Binding-site contacts:
Ligand atom C contacts residue ARG35 of chain 27.D at 3.6 Å.
Ligand atom CB contacts residue ASP243 of chain 27.D at 4.3 Å.
Ligand atom C contacts residue ASP243 of chain 27.D at 3.8 Å.
Ligand atom O contacts residue ASP243 of chain 27.D at 4.1 Å.
Ligand atom CG2 contacts residue ASP243 of chain 27.D at 3.3 Å.
Ligand atom CB contacts residue ARG29 of chain 27.D at 4.1 Å.
Ligand atom O contacts residue ARG35 of chain 27.D at 3.4 Å (salt-bridge).
Ligand atom CA contacts residue ASP243 of chain 27.D at 4.4 Å.
Ligand atom OG contacts residue ILE25 of chain 27.D at 4.0 Å.
Ligand atom CA contacts residue ASP243 of chain 27.D at 3.3 Å.
Ligand atom O contacts residue ARG36 of chain 27.D at 3.6 Å (salt-bridge).
Ligand atom CG2 contacts residue PRO43 of chain 27.D at 3.9 Å (hydrophobic).
Ligand atom CG contacts residue LEU40 of chain 27.D at 4.4 Å (hydrophobic).
Ligand atom CB contacts residue PRO43 of chain 27.D at 3.8 Å (hydrophobic).
Ligand atom O contacts residue ARG29 of chain 27.D at 3.8 Å.
Ligand atom CG2 contacts residue LEU40 of chain 27.D at 4.2 Å (hydrophobic).
Ligand atom CG1 contacts residue ARG35 of chain 27.D at 4.2 Å.
Ligand atom CD1 contacts residue ARG35 of chain 27.D at 4.5 Å.
Ligand atom CD contacts residue ARG36 of chain 27.D at 4.1 Å.
Ligand atom O contacts residue ARG35 of chain 27.D at 3.1 Å (salt-bridge).
Ligand atom CB contacts residue ARG35 of chain 27.D at 4.1 Å.
Ligand atom CA contacts residue ARG29 of chain 27.D at 4.0 Å.
Ligand atom OG contacts residue ARG29 of chain 27.D at 4.3 Å.
Ligand atom N contacts residue ARG35 of chain 27.D at 4.1 Å.
Ligand atom CD1 contacts residue LEU40 of chain 27.D at 3.8 Å (hydrophobic).
Ligand atom CB contacts residue LEU40 of chain 27.D at 4.1 Å (hydrophobic).
Ligand atom CA contacts residue PRO43 of chain 27.D at 4.4 Å (hydrophobic).
Ligand atom CD1 contacts residue ARG29 of chain 27.D at 4.4 Å.
Ligand atom CB contacts residue ARG35 of chain 27.D at 3.5 Å.
Ligand atom N contacts residue ASP243 of chain 27.D at 2.8 Å (salt-bridge).
Ligand atom N contacts residue ASP243 of chain 27.D at 3.2 Å (salt-bridge).
Ligand atom C contacts residue ASP243 of chain 27.D at 3.9 Å.
Ligand atom OE1 contacts residue ARG36 of chain 27.D at 3.8 Å.
Ligand atom CD1 contacts residue LEU32 of chain 27.D at 3.8 Å (hydrophobic).
Ligand atom N contacts residue PRO43 of chain 27.D at 4.4 Å.
Ligand atom CA contacts residue ASP243 of chain 27.D at 4.3 Å.
Ligand atom C contacts residue ARG35 of chain 27.D at 4.4 Å.
Ligand atom CA contacts residue ARG35 of chain 27.D at 3.9 Å.
Ligand atom C contacts residue ARG36 of chain 27.D at 3.2 Å.
Ligand atom NE2 contacts residue ARG36 of chain 27.D at 3.9 Å.

Sequence of chain 27.D:
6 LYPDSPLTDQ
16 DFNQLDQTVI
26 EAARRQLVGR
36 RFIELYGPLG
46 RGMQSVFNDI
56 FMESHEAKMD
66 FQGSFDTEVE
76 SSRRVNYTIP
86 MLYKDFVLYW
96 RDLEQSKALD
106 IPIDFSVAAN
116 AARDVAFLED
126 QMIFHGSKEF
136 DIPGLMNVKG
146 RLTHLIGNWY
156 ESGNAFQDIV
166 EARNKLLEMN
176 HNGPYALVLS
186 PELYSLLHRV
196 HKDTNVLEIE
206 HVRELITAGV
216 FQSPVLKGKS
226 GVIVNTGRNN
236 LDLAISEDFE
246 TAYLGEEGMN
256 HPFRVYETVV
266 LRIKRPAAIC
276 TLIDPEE

A small-molecule ligand and the protein it binds are described below.
Small molecule (SMILES): CC[C@H](C)[C@H](NC(=O)[C@H](CC(C)C)NC(=O)[C@H](CO)NC(=O)CNC(=O)[C@@H](NC(=O)[C@@H](N)[C@@H](C)O)C(C)C)C(=O)N[C@H](C=O)CCC(N)=O